Binding-site contacts:
Ligand atom CD contacts residue THR135 of chain 1.A at 3.7 Å.
Ligand atom C2 contacts residue LEU45 of chain 1.A at 3.6 Å (hydrophobic).
Ligand atom CZ contacts residue ASP129 of chain 1.A at 3.3 Å.
Ligand atom NH1 contacts residue ASP240 of chain 1.A at 3.0 Å (salt-bridge).
Ligand atom N3 contacts residue GLU122 of chain 1.A at 2.9 Å (salt-bridge).
Ligand atom N contacts residue ASP240 of chain 1.A at 2.9 Å (salt-bridge).
Ligand atom C contacts residue EDO1 of chain 1.E at 3.3 Å.
Ligand atom C6 contacts residue LEU175 of chain 1.A at 3.6 Å (hydrophobic).
Ligand atom C6 contacts residue ALA66 of chain 1.A at 3.7 Å (hydrophobic).
Ligand atom CZ contacts residue SER47 of chain 1.A at 3.5 Å.
Ligand atom C contacts residue LEU45 of chain 1.A at 3.7 Å (hydrophobic).
Ligand atom N4 contacts residue ARG123 of chain 1.A at 3.6 Å.
Ligand atom NH1 contacts residue PHE131 of chain 1.A at 2.8 Å (h-bond).
Ligand atom NH1 contacts residue ASP171 of chain 1.A at 2.9 Å (salt-bridge).
Ligand atom NH2 contacts residue GLY239 of chain 1.A at 3.4 Å (h-bond).
Ligand atom CZ contacts residue ASP240 of chain 1.A at 3.3 Å.
Ligand atom CZ contacts residue ASP171 of chain 1.A at 3.6 Å.
Ligand atom NH2 contacts residue SER47 of chain 1.A at 2.9 Å (h-bond).
Ligand atom NH1 contacts residue ILE134 of chain 1.A at 3.7 Å.
Ligand atom O contacts residue GLY46 of chain 1.A at 3.5 Å.
Ligand atom NH2 contacts residue ASP129 of chain 1.A at 2.9 Å (salt-bridge).
Ligand atom CB contacts residue ASP240 of chain 1.A at 3.6 Å.
Ligand atom NH1 contacts residue SER47 of chain 1.A at 3.4 Å (h-bond).
Ligand atom O contacts residue PHE50 of chain 1.A at 3.4 Å.
Ligand atom N3 contacts residue ALA66 of chain 1.A at 3.4 Å.
Ligand atom NE contacts residue GLU172 of chain 1.A at 3.5 Å (salt-bridge).
Ligand atom CD contacts residue PHE131 of chain 1.A at 3.7 Å (hydrophobic).
Ligand atom NE contacts residue THR135 of chain 1.A at 2.9 Å (h-bond).
Ligand atom NH2 contacts residue ASP240 of chain 1.A at 2.9 Å (salt-bridge).
Ligand atom C3 contacts residue LEU45 of chain 1.A at 3.7 Å (hydrophobic).
Ligand atom O contacts residue PHE131 of chain 1.A at 3.5 Å.
Ligand atom N4 contacts residue LEU175 of chain 1.A at 3.7 Å.
Ligand atom C contacts residue ASP240 of chain 1.A at 3.7 Å.
Ligand atom NH2 contacts residue ASP132 of chain 1.A at 3.0 Å (salt-bridge).
Ligand atom NH2 contacts residue ASP235 of chain 1.A at 2.9 Å (salt-bridge).
Ligand atom NH1 contacts residue ASP129 of chain 1.A at 2.9 Å (salt-bridge).
Ligand atom CA contacts residue ASP240 of chain 1.A at 3.6 Å.
Ligand atom C7 contacts residue EDO1 of chain 1.E at 3.7 Å.
Ligand atom NH2 contacts residue ASP171 of chain 1.A at 3.7 Å.
Ligand atom CD contacts residue GLY239 of chain 1.A at 3.5 Å.

Sequence of chain 1.A:
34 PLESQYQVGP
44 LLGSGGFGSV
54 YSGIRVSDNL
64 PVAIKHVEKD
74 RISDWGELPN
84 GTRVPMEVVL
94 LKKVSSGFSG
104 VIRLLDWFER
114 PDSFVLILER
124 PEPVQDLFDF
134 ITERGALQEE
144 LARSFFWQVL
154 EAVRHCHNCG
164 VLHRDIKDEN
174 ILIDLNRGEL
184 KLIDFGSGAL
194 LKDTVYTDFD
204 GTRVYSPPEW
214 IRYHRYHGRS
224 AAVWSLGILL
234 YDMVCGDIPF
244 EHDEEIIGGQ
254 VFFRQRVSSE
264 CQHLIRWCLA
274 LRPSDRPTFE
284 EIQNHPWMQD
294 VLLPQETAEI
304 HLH

A small-molecule ligand and the protein it binds are described below.
Small molecule (SMILES): NC(=O)[C@@H](CCCN=C(N)N)NC(=O)[C@@H](CCCN=C(N)N)NC(=O)[C@@H](CCCN=C(N)N)NC(=O)[C@@H](CCCN=C(N)N)NC(=O)[C@@H](CCCN=C(N)N)NC(=O)[C@@H](CCCN=C(N)N)NC(=O)CCCCCCCC(=O)N1CCN(c2ncnc3[nH]ccc23)CC1